Binding-site contacts:
Ligand atom C7 contacts residue ASN317 of chain 1.A at 3.3 Å.
Ligand atom C4 contacts residue ASN317 of chain 1.A at 4.1 Å.
Ligand atom C8 contacts residue GLU313 of chain 1.A at 3.9 Å.
Ligand atom C6 contacts residue PHE323 of chain 1.A at 4.2 Å (hydrophobic).
Ligand atom C5 contacts residue PHE323 of chain 1.A at 4.4 Å (hydrophobic).
Ligand atom C6 contacts residue GLN326 of chain 1.A at 3.5 Å.
Ligand atom O5 contacts residue ASN317 of chain 1.A at 2.4 Å (h-bond).
Ligand atom C8 contacts residue ASN317 of chain 1.A at 4.4 Å.
Ligand atom C8 contacts residue VAL314 of chain 1.A at 4.2 Å (hydrophobic).
Ligand atom O6 contacts residue GLN326 of chain 1.A at 2.7 Å (h-bond).
Ligand atom O7 contacts residue GLU345 of chain 1.A at 4.5 Å.
Ligand atom C5 contacts residue ASN317 of chain 1.A at 3.7 Å.
Ligand atom C1 contacts residue PHE323 of chain 1.A at 4.2 Å (hydrophobic).
Ligand atom O7 contacts residue ASN317 of chain 1.A at 3.5 Å (h-bond).
Ligand atom N2 contacts residue ASN317 of chain 1.A at 2.6 Å (h-bond).
Ligand atom C8 contacts residue THR348 of chain 1.A at 4.4 Å.
Ligand atom C2 contacts residue ASN317 of chain 1.A at 2.2 Å.
Ligand atom O6 contacts residue PHE323 of chain 1.A at 3.8 Å.
Ligand atom C3 contacts residue ASN317 of chain 1.A at 3.6 Å.
Ligand atom C1 contacts residue ASN317 of chain 1.A at 1.4 Å.
Ligand atom O5 contacts residue PHE323 of chain 1.A at 3.4 Å.

Sequence of chain 1.A:
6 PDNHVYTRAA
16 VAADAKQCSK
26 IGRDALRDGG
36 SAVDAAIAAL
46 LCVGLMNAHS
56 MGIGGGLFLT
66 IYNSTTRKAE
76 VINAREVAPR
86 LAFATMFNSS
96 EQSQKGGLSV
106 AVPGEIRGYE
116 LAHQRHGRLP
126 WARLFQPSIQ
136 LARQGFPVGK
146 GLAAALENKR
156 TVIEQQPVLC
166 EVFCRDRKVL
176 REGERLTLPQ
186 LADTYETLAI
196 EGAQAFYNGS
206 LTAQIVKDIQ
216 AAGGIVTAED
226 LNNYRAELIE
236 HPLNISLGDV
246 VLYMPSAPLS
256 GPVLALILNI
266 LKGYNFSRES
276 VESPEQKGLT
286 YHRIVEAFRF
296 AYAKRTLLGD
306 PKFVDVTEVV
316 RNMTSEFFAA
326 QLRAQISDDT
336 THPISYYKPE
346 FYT

A protein and the small-molecule ligand that binds it are described below.
Small molecule (SMILES): CC(=O)N[C@@H]1[C@@H](O)[C@H](O)[C@@H](CO)O[C@H]1O